Binding-site contacts:
Ligand atom C3 contacts residue CYS165 of chain 1.B at 3.8 Å (hydrophobic).
Ligand atom C4 contacts residue CYS35 of chain 1.B at 4.1 Å (hydrophobic).
Ligand atom O6 contacts residue NAG1 of chain 1.H at 3.4 Å (h-bond).
Ligand atom C6 contacts residue CYS165 of chain 1.B at 3.6 Å (hydrophobic).
Ligand atom C5 contacts residue ASN167 of chain 1.B at 4.0 Å.
Ligand atom O2 contacts residue NAG1 of chain 1.H at 2.9 Å (h-bond).
Ligand atom O4 contacts residue CYS35 of chain 1.B at 3.5 Å (h-bond).
Ligand atom O2 contacts residue SER39 of chain 1.B at 4.3 Å.
Ligand atom O4 contacts residue SER39 of chain 1.B at 4.0 Å.
Ligand atom C2 contacts residue NAG1 of chain 1.H at 2.5 Å.
Ligand atom O4 contacts residue ASN167 of chain 1.B at 2.5 Å (h-bond).
Ligand atom C3 contacts residue CYS35 of chain 1.B at 4.0 Å (hydrophobic).
Ligand atom C1 contacts residue ASP164 of chain 1.B at 4.0 Å.
Ligand atom O6 contacts residue CYS165 of chain 1.B at 3.4 Å.
Ligand atom C6 contacts residue PRO166 of chain 1.B at 3.9 Å (hydrophobic).
Ligand atom C4 contacts residue NAG1 of chain 1.H at 4.3 Å.
Ligand atom O3 contacts residue SER39 of chain 1.B at 3.4 Å.
Ligand atom C6 contacts residue NAG1 of chain 1.H at 4.1 Å.
Ligand atom O6 contacts residue PRO166 of chain 1.B at 4.2 Å.
Ligand atom C3 contacts residue SER39 of chain 1.B at 4.2 Å.
Ligand atom C4 contacts residue ASN167 of chain 1.B at 3.5 Å.
Ligand atom C5 contacts residue NAG1 of chain 1.H at 3.7 Å.
Ligand atom C4 contacts residue SER39 of chain 1.B at 3.8 Å.
Ligand atom O5 contacts residue CYS165 of chain 1.B at 3.9 Å.
Ligand atom O5 contacts residue ASP164 of chain 1.B at 4.0 Å.
Ligand atom O3 contacts residue CYS35 of chain 1.B at 3.0 Å (h-bond).
Ligand atom C6 contacts residue ASN167 of chain 1.B at 3.5 Å.
Ligand atom C2 contacts residue ASP164 of chain 1.B at 3.6 Å.
Ligand atom O2 contacts residue ASP164 of chain 1.B at 2.6 Å (salt-bridge).
Ligand atom O4 contacts residue GLY36 of chain 1.B at 4.3 Å.
Ligand atom O6 contacts residue PRO166 of chain 1.B at 4.1 Å.
Ligand atom O5 contacts residue NAG1 of chain 1.H at 2.5 Å (h-bond).
Ligand atom C5 contacts residue PRO166 of chain 1.B at 3.8 Å (hydrophobic).
Ligand atom O5 contacts residue PRO166 of chain 1.B at 4.3 Å.
Ligand atom O3 contacts residue CYS165 of chain 1.B at 4.1 Å.
Ligand atom C1 contacts residue NAG1 of chain 1.H at 1.6 Å.
Ligand atom C5 contacts residue CYS165 of chain 1.B at 4.2 Å (hydrophobic).
Ligand atom C6 contacts residue ASN167 of chain 1.B at 4.3 Å.
Ligand atom C3 contacts residue NAG1 of chain 1.H at 3.8 Å.
Ligand atom O6 contacts residue ASN167 of chain 1.B at 2.3 Å (h-bond).

Sequence of chain 1.B:
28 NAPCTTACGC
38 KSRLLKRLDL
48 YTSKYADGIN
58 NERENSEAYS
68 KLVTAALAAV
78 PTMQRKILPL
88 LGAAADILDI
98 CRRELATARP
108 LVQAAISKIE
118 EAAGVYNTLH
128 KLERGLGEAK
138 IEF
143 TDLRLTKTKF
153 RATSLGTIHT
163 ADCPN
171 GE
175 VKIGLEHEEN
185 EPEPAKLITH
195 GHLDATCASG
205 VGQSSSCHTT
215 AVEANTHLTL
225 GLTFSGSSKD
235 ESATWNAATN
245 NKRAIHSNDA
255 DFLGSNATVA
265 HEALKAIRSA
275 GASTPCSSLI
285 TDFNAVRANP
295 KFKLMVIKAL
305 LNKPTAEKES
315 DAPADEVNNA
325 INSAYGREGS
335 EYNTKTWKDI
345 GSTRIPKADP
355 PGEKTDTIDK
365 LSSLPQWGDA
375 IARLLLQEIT

The small molecule below binds the protein below.
Small molecule (SMILES): OC[C@H]1O[C@H](OC[C@H]2OC[C@@H](O)[C@@H](O)[C@@H]2O)[C@@H](O)[C@@H](O)[C@@H]1O